Sequence of chain 1.C:
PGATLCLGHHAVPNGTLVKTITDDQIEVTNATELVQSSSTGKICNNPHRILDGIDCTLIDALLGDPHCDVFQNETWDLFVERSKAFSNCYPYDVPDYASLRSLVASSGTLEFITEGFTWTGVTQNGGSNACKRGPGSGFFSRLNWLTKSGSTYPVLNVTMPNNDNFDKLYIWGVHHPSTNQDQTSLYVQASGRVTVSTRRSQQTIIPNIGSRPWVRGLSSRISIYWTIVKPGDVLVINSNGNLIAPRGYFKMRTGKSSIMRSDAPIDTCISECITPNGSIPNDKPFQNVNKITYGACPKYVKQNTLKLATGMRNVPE

Binding-site contacts:
Ligand atom O5 contacts residue GLU113 of chain 1.C at 4.0 Å.
Ligand atom N2 contacts residue ASN75 of chain 1.C at 2.9 Å (h-bond).
Ligand atom C8 contacts residue GLN74 of chain 1.C at 3.4 Å.
Ligand atom C6 contacts residue ASN75 of chain 1.C at 3.5 Å.
Ligand atom C7 contacts residue ASN75 of chain 1.C at 3.3 Å.
Ligand atom C2 contacts residue ASN75 of chain 1.C at 2.4 Å.
Ligand atom C8 contacts residue ASN75 of chain 1.C at 4.5 Å.
Ligand atom O5 contacts residue ASN75 of chain 1.C at 2.3 Å (h-bond).
Ligand atom O5 contacts residue PHE114 of chain 1.C at 3.9 Å.
Ligand atom C1 contacts residue PHE114 of chain 1.C at 3.7 Å (hydrophobic).
Ligand atom C3 contacts residue ASN75 of chain 1.C at 3.6 Å.
Ligand atom C1 contacts residue ASN75 of chain 1.C at 1.4 Å.
Ligand atom C5 contacts residue ASN75 of chain 1.C at 3.4 Å.
Ligand atom C4 contacts residue ASN75 of chain 1.C at 4.1 Å.
Ligand atom O7 contacts residue ASN75 of chain 1.C at 3.3 Å (h-bond).

This protein binds this small molecule.
Small molecule (SMILES): CC(=O)N[C@@H]1[C@@H](O)[C@H](O)[C@@H](CO)O[C@H]1O